This small molecule binds to this protein.
Small molecule (SMILES): NCC(=O)O

Binding-site contacts:
Ligand atom O contacts residue VAL9 of chain 1.B at 4.5 Å.
Ligand atom CA contacts residue LEU10 of chain 1.B at 4.4 Å (hydrophobic).
Ligand atom C contacts residue LEU86 of chain 4.B at 4.2 Å (hydrophobic).
Ligand atom OXT contacts residue LEU10 of chain 1.B at 4.0 Å.
Ligand atom N contacts residue GLU6 of chain 1.B at 3.6 Å.
Ligand atom O contacts residue LEU90 of chain 4.B at 4.2 Å.
Ligand atom CA contacts residue LEU86 of chain 4.B at 4.1 Å (hydrophobic).
Ligand atom OXT contacts residue LEU86 of chain 4.B at 4.4 Å.
Ligand atom C contacts residue LEU10 of chain 1.B at 4.5 Å (hydrophobic).
Ligand atom OXT contacts residue VAL9 of chain 1.B at 4.3 Å.
Ligand atom OXT contacts residue ILE89 of chain 4.B at 3.7 Å.
Ligand atom CA contacts residue GLU6 of chain 1.B at 4.4 Å.

Sequence of chain 4.B:
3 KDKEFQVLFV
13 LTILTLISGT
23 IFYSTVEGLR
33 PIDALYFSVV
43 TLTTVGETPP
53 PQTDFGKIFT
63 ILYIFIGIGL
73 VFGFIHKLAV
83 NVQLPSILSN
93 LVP

Sequence of chain 1.B:
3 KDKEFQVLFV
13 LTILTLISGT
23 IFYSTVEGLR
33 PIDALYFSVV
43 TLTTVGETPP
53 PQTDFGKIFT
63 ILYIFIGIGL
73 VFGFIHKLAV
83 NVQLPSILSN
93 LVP